Binding-site contacts:
Ligand atom C8 contacts residue ASN149 of chain 1.A at 3.7 Å.
Ligand atom O5 contacts residue ASN149 of chain 1.A at 2.4 Å (h-bond).
Ligand atom O4 contacts residue LYS66 of chain 1.A at 3.5 Å (salt-bridge).
Ligand atom O7 contacts residue ASN149 of chain 1.A at 4.3 Å.
Ligand atom C6 contacts residue LYS66 of chain 1.A at 3.5 Å.
Ligand atom C2 contacts residue ASN149 of chain 1.A at 2.3 Å.
Ligand atom C8 contacts residue GLU68 of chain 1.A at 3.1 Å.
Ligand atom C3 contacts residue ASN149 of chain 1.A at 3.6 Å.
Ligand atom C6 contacts residue GLU64 of chain 1.A at 4.3 Å.
Ligand atom C4 contacts residue ASN149 of chain 1.A at 4.1 Å.
Ligand atom O6 contacts residue ASN137 of chain 1.A at 3.5 Å (h-bond).
Ligand atom C5 contacts residue ASN137 of chain 1.A at 4.4 Å.
Ligand atom C7 contacts residue ASN149 of chain 1.A at 3.5 Å.
Ligand atom N2 contacts residue ASN149 of chain 1.A at 2.7 Å (h-bond).
Ligand atom C6 contacts residue ASN137 of chain 1.A at 4.1 Å.
Ligand atom C4 contacts residue LYS66 of chain 1.A at 4.5 Å.
Ligand atom C5 contacts residue ASN149 of chain 1.A at 3.7 Å.
Ligand atom O5 contacts residue ASN137 of chain 1.A at 3.2 Å.
Ligand atom C5 contacts residue LYS66 of chain 1.A at 4.0 Å.
Ligand atom C1 contacts residue ASN149 of chain 1.A at 1.4 Å.
Ligand atom C1 contacts residue ASN137 of chain 1.A at 4.0 Å.

A small-molecule ligand and the protein it binds are described below.
Small molecule (SMILES): CC(=O)N[C@@H]1[C@@H](O)[C@H](O)[C@@H](CO)O[C@H]1O

Sequence of chain 1.A:
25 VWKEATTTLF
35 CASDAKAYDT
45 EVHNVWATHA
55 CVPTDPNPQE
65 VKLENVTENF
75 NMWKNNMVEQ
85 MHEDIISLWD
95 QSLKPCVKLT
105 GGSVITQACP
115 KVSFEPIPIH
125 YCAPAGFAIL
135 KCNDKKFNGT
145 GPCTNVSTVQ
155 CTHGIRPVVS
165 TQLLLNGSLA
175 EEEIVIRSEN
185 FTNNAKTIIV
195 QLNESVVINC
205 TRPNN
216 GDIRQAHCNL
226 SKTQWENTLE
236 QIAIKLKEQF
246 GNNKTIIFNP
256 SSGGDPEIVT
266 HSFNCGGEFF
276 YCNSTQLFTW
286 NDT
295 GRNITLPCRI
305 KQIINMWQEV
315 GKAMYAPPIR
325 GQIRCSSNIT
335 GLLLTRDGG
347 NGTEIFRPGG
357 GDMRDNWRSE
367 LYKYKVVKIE